Sequence of chain 1.H:
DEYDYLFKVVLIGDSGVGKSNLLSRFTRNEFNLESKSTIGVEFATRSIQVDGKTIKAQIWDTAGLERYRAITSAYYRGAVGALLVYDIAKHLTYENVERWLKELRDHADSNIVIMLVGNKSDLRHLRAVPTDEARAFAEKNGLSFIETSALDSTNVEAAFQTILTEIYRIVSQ

Binding-site contacts:
Ligand atom PB contacts residue LYS27 of chain 1.H at 3.4 Å.
Ligand atom O3G contacts residue SER28 of chain 1.H at 3.3 Å (h-bond).
Ligand atom N2 contacts residue LEU131 of chain 1.H at 3.5 Å.
Ligand atom O2G contacts residue GLY72 of chain 1.H at 3.2 Å (h-bond).
Ligand atom S1G contacts residue SER45 of chain 1.H at 3.5 Å.
Ligand atom O6 contacts residue LEU159 of chain 1.H at 3.4 Å (h-bond).
Ligand atom O2' contacts residue LEU41 of chain 1.H at 2.9 Å.
Ligand atom C5 contacts residue LYS128 of chain 1.H at 3.6 Å.
Ligand atom PB contacts residue MG1 of chain 1.SA at 3.6 Å.
Ligand atom N1 contacts residue ASP130 of chain 1.H at 2.7 Å (salt-bridge).
Ligand atom O3' contacts residue GLY37 of chain 1.G at 3.3 Å.
Ligand atom O6 contacts residue ALA158 of chain 1.H at 2.9 Å (h-bond).
Ligand atom O1A contacts residue ASN29 of chain 1.H at 2.4 Å (h-bond).
Ligand atom PG contacts residue MG1 of chain 1.SA at 3.3 Å.
Ligand atom O3B contacts residue GLY24 of chain 1.H at 3.1 Å (h-bond).
Ligand atom C2 contacts residue ASP130 of chain 1.H at 3.4 Å.
Ligand atom C8 contacts residue GLY26 of chain 1.H at 3.6 Å.
Ligand atom O6 contacts residue SER157 of chain 1.H at 3.3 Å.
Ligand atom O6 contacts residue ASN127 of chain 1.H at 3.2 Å (h-bond).
Ligand atom O6 contacts residue LYS128 of chain 1.H at 3.3 Å.
Ligand atom N7 contacts residue ASN127 of chain 1.H at 3.1 Å (h-bond).
Ligand atom O2' contacts residue ASN40 of chain 1.H at 2.5 Å (h-bond).
Ligand atom O3' contacts residue LEU41 of chain 1.H at 2.2 Å (h-bond).
Ligand atom C2' contacts residue ASN40 of chain 1.H at 3.3 Å.
Ligand atom O3A contacts residue GLY26 of chain 1.H at 2.9 Å (h-bond).
Ligand atom C5' contacts residue GLY24 of chain 1.H at 3.4 Å.
Ligand atom N2 contacts residue ASP130 of chain 1.H at 2.8 Å (salt-bridge).
Ligand atom O2B contacts residue SER28 of chain 1.H at 2.7 Å (h-bond).
Ligand atom C3' contacts residue LEU41 of chain 1.H at 3.3 Å (hydrophobic).
Ligand atom O1B contacts residue VAL25 of chain 1.H at 3.4 Å (h-bond).
Ligand atom O2B contacts residue MG1 of chain 1.SA at 2.2 Å.
Ligand atom O1B contacts residue GLY26 of chain 1.H at 3.0 Å (h-bond).
Ligand atom C6 contacts residue LYS128 of chain 1.H at 3.4 Å.
Ligand atom O1B contacts residue LYS27 of chain 1.H at 3.0 Å (salt-bridge).
Ligand atom N1 contacts residue LEU159 of chain 1.H at 3.5 Å.
Ligand atom O3G contacts residue MG1 of chain 1.SA at 1.7 Å.
Ligand atom N2 contacts residue LEU159 of chain 1.H at 3.5 Å.
Ligand atom O3A contacts residue LYS27 of chain 1.H at 3.4 Å (salt-bridge).
Ligand atom O3G contacts residue THR46 of chain 1.H at 2.3 Å (h-bond).
Ligand atom O2' contacts residue PHE39 of chain 1.H at 3.3 Å.

The small molecule below binds the protein below.
Small molecule (SMILES): Nc1nc2c(ncn2[C@@H]2O[C@H](CO[P](=O)(O)O[P](=O)(O)OP(O)(O)=S)[C@@H](O)[C@H]2O)c(=O)[nH]1

Sequence of chain 1.G:
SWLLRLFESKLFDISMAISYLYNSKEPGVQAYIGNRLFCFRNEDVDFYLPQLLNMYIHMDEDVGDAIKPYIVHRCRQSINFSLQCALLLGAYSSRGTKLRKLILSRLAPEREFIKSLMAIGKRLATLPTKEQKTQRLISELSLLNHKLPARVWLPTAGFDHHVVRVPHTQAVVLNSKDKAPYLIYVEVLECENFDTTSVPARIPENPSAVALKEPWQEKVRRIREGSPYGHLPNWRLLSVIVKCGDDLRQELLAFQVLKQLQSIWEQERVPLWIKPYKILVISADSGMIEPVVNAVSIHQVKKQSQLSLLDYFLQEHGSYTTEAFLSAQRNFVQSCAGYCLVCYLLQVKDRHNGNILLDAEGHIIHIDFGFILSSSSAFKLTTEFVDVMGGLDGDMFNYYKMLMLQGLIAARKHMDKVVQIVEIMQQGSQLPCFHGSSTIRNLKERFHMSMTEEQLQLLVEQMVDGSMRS